Sequence of chain 1.H:
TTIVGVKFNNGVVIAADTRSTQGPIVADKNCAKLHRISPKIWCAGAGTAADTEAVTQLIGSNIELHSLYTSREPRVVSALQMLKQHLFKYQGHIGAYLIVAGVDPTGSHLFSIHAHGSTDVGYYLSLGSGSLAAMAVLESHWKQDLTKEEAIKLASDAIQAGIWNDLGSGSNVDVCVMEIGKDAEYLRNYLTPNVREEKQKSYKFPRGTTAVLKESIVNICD

Binding-site contacts:
Ligand atom O31 contacts residue SER20 of chain 1.H at 3.3 Å.
Ligand atom N11 contacts residue THR21 of chain 1.H at 3.0 Å (h-bond).
Ligand atom O31 contacts residue THR21 of chain 1.H at 2.8 Å (h-bond).
Ligand atom C12 contacts residue GLY47 of chain 1.H at 3.7 Å.
Ligand atom O30 contacts residue GLY128 of chain 1.H at 3.7 Å.
Ligand atom C24 contacts residue SER20 of chain 1.H at 3.7 Å.
Ligand atom O44 contacts residue GLN22 of chain 1.H at 3.5 Å.
Ligand atom C43 contacts residue GLN22 of chain 1.H at 3.7 Å.
Ligand atom C60 contacts residue THR48 of chain 1.H at 3.7 Å.
Ligand atom N14 contacts residue THR1 of chain 1.H at 3.6 Å.
Ligand atom C43 contacts residue ALA27 of chain 1.H at 3.4 Å (hydrophobic).
Ligand atom C25 contacts residue THR1 of chain 1.H at 1.4 Å.
Ligand atom C10 contacts residue THR21 of chain 1.H at 3.7 Å.
Ligand atom C12 contacts residue THR21 of chain 1.H at 3.8 Å.
Ligand atom C26 contacts residue THR1 of chain 1.H at 2.5 Å.
Ligand atom C17 contacts residue LYS33 of chain 1.H at 3.8 Å.
Ligand atom O30 contacts residue THR1 of chain 1.H at 3.3 Å (h-bond).
Ligand atom S27 contacts residue THR1 of chain 1.H at 3.7 Å.
Ligand atom O33 contacts residue GLY47 of chain 1.H at 3.3 Å (h-bond).
Ligand atom C15 contacts residue THR1 of chain 1.H at 2.4 Å.
Ligand atom N53 contacts residue GLN22 of chain 1.H at 2.6 Å (h-bond).
Ligand atom C16 contacts residue THR1 of chain 1.H at 2.8 Å.
Ligand atom C23 contacts residue SER20 of chain 1.H at 3.5 Å.
Ligand atom C10 contacts residue ALA49 of chain 1.H at 3.8 Å (hydrophobic).
Ligand atom O29 contacts residue GLY47 of chain 1.H at 3.7 Å.
Ligand atom C16 contacts residue GLY45 of chain 1.H at 3.6 Å.
Ligand atom O30 contacts residue SER129 of chain 1.H at 2.9 Å (h-bond).
Ligand atom C56 contacts residue LEU126 of chain 1.I at 3.7 Å (hydrophobic).
Ligand atom C57 contacts residue LEU126 of chain 1.I at 3.6 Å (hydrophobic).
Ligand atom C18 contacts residue GLY45 of chain 1.H at 3.5 Å.
Ligand atom C16 contacts residue LYS33 of chain 1.H at 3.7 Å.
Ligand atom C9 contacts residue THR21 of chain 1.H at 3.6 Å.
Ligand atom C26 contacts residue GLY47 of chain 1.H at 3.6 Å.
Ligand atom N8 contacts residue ASP125 of chain 1.I at 3.1 Å (salt-bridge).
Ligand atom O39 contacts residue ALA49 of chain 1.H at 3.1 Å (h-bond).
Ligand atom N22 contacts residue GLU53 of chain 1.H at 2.7 Å (salt-bridge).
Ligand atom C32 contacts residue THR21 of chain 1.H at 3.6 Å.
Ligand atom N14 contacts residue GLY47 of chain 1.H at 3.6 Å (h-bond).
Ligand atom N52 contacts residue GLN22 of chain 1.H at 3.2 Å (h-bond).
Ligand atom C23 contacts residue CYS31 of chain 1.H at 3.6 Å (hydrophobic).

The protein below binds the small molecule below.
Small molecule (SMILES): CC(C)C[C@H](NC(=O)[C@H](Cc1ccccc1)N=[N+]=[N-])C(=O)N[C@@H](CO)C(=O)N[C@H](CCS(C)(=O)=O)Cc1ccc(CN)cc1

Sequence of chain 1.I:
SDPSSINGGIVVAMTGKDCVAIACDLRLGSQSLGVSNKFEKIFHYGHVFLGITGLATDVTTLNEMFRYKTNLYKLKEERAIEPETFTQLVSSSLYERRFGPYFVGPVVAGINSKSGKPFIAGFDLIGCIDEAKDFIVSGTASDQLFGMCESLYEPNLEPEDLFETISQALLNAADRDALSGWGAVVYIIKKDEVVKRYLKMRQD